This protein binds this small molecule.
Small molecule (SMILES): CC(=O)N[C@@H]1[C@@H](O)[C@H](O)[C@@H](CO)O[C@H]1O

Sequence of chain 1.A:
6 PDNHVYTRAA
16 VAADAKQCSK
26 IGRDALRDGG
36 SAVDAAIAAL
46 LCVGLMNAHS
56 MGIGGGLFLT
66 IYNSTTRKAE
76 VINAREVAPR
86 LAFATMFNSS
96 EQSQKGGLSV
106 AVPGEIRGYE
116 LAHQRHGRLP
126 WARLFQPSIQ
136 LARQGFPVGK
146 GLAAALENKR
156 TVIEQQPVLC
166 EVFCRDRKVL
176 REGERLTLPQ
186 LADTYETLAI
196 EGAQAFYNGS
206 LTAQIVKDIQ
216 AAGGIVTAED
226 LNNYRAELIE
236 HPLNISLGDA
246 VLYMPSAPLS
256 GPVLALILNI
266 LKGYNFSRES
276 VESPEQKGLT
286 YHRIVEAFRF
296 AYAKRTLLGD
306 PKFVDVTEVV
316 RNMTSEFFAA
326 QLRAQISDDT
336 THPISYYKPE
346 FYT

Binding-site contacts:
Ligand atom O5 contacts residue ASN203 of chain 1.A at 2.4 Å (h-bond).
Ligand atom C7 contacts residue THR207 of chain 1.A at 4.5 Å.
Ligand atom O7 contacts residue ASN203 of chain 1.A at 3.1 Å (h-bond).
Ligand atom O7 contacts residue THR207 of chain 1.A at 3.7 Å.
Ligand atom C8 contacts residue GLY204 of chain 1.A at 3.4 Å.
Ligand atom C3 contacts residue ASN203 of chain 1.A at 3.7 Å.
Ligand atom C5 contacts residue ASN203 of chain 1.A at 3.7 Å.
Ligand atom C7 contacts residue ASN227 of chain 1.A at 4.0 Å.
Ligand atom C4 contacts residue ASN203 of chain 1.A at 4.2 Å.
Ligand atom C2 contacts residue ASN203 of chain 1.A at 2.3 Å.
Ligand atom C7 contacts residue GLY204 of chain 1.A at 4.1 Å.
Ligand atom N2 contacts residue ASN203 of chain 1.A at 2.7 Å (h-bond).
Ligand atom C1 contacts residue ASN203 of chain 1.A at 1.5 Å.
Ligand atom C1 contacts residue ASN227 of chain 1.A at 4.1 Å.
Ligand atom O7 contacts residue ALA223 of chain 1.A at 4.3 Å.
Ligand atom C8 contacts residue ASN203 of chain 1.A at 4.0 Å.
Ligand atom O7 contacts residue GLY204 of chain 1.A at 4.4 Å.
Ligand atom C8 contacts residue THR207 of chain 1.A at 4.0 Å.
Ligand atom O6 contacts residue ASN227 of chain 1.A at 4.5 Å.
Ligand atom C2 contacts residue ASN227 of chain 1.A at 4.0 Å.
Ligand atom C7 contacts residue ASN203 of chain 1.A at 3.1 Å.
Ligand atom O6 contacts residue ASN203 of chain 1.A at 4.4 Å.
Ligand atom C5 contacts residue ASN227 of chain 1.A at 4.3 Å.
Ligand atom C6 contacts residue ASN227 of chain 1.A at 4.3 Å.
Ligand atom C4 contacts residue ASN227 of chain 1.A at 4.2 Å.
Ligand atom O7 contacts residue ASN227 of chain 1.A at 2.9 Å (h-bond).
Ligand atom O5 contacts residue ASN227 of chain 1.A at 3.7 Å.